Sequence of chain 1.A:
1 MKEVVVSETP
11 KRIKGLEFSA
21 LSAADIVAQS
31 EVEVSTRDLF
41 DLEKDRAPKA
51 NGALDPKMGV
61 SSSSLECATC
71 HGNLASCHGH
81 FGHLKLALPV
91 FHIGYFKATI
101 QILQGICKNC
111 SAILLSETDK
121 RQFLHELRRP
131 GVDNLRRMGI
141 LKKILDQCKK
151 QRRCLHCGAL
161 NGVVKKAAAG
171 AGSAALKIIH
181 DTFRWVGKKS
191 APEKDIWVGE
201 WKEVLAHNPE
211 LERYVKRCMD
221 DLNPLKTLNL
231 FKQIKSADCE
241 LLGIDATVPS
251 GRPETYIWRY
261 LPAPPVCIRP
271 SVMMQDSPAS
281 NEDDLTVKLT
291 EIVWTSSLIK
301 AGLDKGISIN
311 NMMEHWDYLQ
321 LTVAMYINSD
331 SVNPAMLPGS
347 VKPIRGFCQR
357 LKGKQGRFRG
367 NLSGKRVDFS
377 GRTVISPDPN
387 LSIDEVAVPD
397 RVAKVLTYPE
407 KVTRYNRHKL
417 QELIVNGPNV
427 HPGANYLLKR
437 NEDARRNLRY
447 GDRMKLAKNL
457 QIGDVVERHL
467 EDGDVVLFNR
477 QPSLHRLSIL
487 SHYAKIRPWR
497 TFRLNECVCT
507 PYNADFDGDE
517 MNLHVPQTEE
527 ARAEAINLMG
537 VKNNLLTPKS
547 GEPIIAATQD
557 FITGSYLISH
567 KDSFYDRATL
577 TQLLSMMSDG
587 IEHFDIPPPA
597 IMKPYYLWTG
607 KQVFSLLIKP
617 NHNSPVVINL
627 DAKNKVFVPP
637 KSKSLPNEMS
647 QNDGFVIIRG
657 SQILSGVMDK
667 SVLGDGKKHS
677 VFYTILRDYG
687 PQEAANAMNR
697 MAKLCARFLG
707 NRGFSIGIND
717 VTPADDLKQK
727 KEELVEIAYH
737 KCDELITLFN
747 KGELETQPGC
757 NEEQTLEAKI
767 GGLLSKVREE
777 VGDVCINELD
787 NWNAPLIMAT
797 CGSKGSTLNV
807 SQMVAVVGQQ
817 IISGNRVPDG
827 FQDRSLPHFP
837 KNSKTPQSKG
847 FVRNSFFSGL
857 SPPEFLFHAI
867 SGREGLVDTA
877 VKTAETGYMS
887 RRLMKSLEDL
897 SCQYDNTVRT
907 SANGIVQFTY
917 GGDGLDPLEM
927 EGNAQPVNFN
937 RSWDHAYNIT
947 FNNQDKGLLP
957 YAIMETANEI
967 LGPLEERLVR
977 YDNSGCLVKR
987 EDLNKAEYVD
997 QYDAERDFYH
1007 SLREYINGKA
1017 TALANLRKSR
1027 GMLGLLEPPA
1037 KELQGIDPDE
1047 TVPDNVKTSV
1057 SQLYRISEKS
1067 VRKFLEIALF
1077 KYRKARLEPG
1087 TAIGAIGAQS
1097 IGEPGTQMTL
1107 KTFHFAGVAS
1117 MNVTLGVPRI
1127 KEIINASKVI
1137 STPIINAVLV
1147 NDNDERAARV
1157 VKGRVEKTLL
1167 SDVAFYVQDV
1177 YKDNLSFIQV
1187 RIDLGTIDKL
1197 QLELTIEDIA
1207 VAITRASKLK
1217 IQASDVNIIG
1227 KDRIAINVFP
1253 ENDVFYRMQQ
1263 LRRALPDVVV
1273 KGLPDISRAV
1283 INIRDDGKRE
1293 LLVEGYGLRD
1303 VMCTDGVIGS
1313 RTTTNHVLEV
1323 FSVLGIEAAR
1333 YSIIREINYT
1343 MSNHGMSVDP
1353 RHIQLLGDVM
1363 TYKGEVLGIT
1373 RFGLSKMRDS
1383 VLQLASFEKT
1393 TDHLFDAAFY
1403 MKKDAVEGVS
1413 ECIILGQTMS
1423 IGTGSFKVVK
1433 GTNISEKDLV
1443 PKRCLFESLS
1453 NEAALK

Binding-site contacts:
Ligand atom C10 contacts residue TYR1298 of chain 1.A at 3.5 Å (hydrophobic).
Ligand atom C3 contacts residue LYS1134 of chain 1.A at 3.5 Å.
Ligand atom C8 contacts residue ASP1277 of chain 1.A at 4.2 Å.
Ligand atom C11 contacts residue HIS1318 of chain 1.A at 3.7 Å.
Ligand atom C11 contacts residue LYS1134 of chain 1.A at 4.3 Å.
Ligand atom C11 contacts residue GLU1321 of chain 1.A at 4.1 Å.
Ligand atom C4 contacts residue LYS1134 of chain 1.A at 4.3 Å.
Ligand atom C11 contacts residue TYR1298 of chain 1.A at 4.5 Å (hydrophobic).
Ligand atom C1 contacts residue LYS1134 of chain 1.A at 4.2 Å.
Ligand atom C7 contacts residue ASP1277 of chain 1.A at 3.5 Å.
Ligand atom C1 contacts residue LEU1320 of chain 1.A at 4.5 Å (hydrophobic).

This protein binds this small molecule.
Small molecule (SMILES): CCC[C@@H](C)[C@H]1CC[C@H]2[C@@H]3[C@H](O)C[C@@H]4C[C@H](O)CC[C@]4(C)[C@H]3C[C@H](O)[C@]12C